Sequence of chain 2.A:
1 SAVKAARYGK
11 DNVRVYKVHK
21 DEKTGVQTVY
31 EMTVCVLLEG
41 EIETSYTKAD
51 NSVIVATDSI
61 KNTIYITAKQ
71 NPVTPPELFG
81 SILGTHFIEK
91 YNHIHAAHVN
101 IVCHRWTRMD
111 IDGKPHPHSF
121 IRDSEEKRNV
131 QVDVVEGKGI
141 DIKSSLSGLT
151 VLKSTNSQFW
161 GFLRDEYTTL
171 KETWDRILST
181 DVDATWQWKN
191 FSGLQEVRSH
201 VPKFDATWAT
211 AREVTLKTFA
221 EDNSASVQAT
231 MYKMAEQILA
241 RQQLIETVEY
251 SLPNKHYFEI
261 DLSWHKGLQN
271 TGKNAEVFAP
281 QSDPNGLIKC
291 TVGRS

Sequence of chain 1.A:
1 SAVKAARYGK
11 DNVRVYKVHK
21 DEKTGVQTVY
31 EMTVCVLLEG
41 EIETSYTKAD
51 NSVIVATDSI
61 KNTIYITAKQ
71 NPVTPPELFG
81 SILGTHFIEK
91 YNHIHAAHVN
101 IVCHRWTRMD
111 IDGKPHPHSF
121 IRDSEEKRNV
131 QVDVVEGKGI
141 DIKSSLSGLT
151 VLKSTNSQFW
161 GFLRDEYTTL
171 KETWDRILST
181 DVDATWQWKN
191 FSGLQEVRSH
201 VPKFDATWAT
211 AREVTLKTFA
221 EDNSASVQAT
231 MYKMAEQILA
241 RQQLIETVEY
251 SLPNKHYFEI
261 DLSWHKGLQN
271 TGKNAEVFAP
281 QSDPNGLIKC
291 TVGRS

A small-molecule ligand and the protein it binds are described below.
Small molecule (SMILES): O=c1[nH]c(=O)c2[nH]c(=O)[nH]c2[nH]1

Binding-site contacts:
Ligand atom C5 contacts residue PHE159 of chain 2.A at 3.3 Å (hydrophobic).
Ligand atom O11 contacts residue VAL227 of chain 2.A at 2.8 Å (h-bond).
Ligand atom N7 contacts residue ALA56 of chain 1.A at 3.6 Å.
Ligand atom N1 contacts residue CYN1 of chain 2.C at 3.3 Å (h-bond).
Ligand atom C6 contacts residue CYN1 of chain 2.C at 3.3 Å.
Ligand atom N1 contacts residue PHE159 of chain 2.A at 3.6 Å.
Ligand atom N3 contacts residue ASN254 of chain 2.A at 3.5 Å (h-bond).
Ligand atom O11 contacts residue ARG176 of chain 2.A at 3.0 Å (salt-bridge).
Ligand atom O24 contacts residue ASP58 of chain 1.A at 2.8 Å (salt-bridge).
Ligand atom O13 contacts residue THR57 of chain 1.A at 3.8 Å.
Ligand atom O13 contacts residue ILE54 of chain 1.A at 3.6 Å.
Ligand atom C2 contacts residue PHE159 of chain 2.A at 3.7 Å (hydrophobic).
Ligand atom C6 contacts residue PHE159 of chain 2.A at 3.5 Å (hydrophobic).
Ligand atom C2 contacts residue ARG176 of chain 2.A at 3.6 Å.
Ligand atom C2 contacts residue GLN228 of chain 2.A at 3.8 Å.
Ligand atom O24 contacts residue LEU170 of chain 2.A at 3.5 Å.
Ligand atom C8 contacts residue THR57 of chain 1.A at 3.2 Å.
Ligand atom O13 contacts residue GLN228 of chain 2.A at 2.8 Å (h-bond).
Ligand atom O13 contacts residue TYR8 of chain 1.A at 3.7 Å.
Ligand atom N3 contacts residue ARG176 of chain 2.A at 2.9 Å (salt-bridge).
Ligand atom N7 contacts residue CYN1 of chain 2.C at 3.5 Å.
Ligand atom C6 contacts residue GLN228 of chain 2.A at 3.6 Å.
Ligand atom C5 contacts residue CYN1 of chain 2.C at 3.2 Å.
Ligand atom N7 contacts residue THR57 of chain 1.A at 2.7 Å (h-bond).
Ligand atom C4 contacts residue PHE159 of chain 2.A at 3.3 Å (hydrophobic).
Ligand atom O11 contacts residue SER226 of chain 2.A at 3.4 Å.
Ligand atom N9 contacts residue CYN1 of chain 2.C at 3.7 Å.
Ligand atom C8 contacts residue PHE159 of chain 2.A at 3.5 Å (hydrophobic).
Ligand atom N3 contacts residue CYN1 of chain 2.C at 3.2 Å (h-bond).
Ligand atom O24 contacts residue THR57 of chain 1.A at 3.1 Å (h-bond).
Ligand atom N1 contacts residue GLN228 of chain 2.A at 2.9 Å (h-bond).
Ligand atom N3 contacts residue PHE159 of chain 2.A at 3.7 Å.
Ligand atom C4 contacts residue CYN1 of chain 2.C at 3.2 Å.
Ligand atom C4 contacts residue ARG176 of chain 2.A at 3.8 Å.
Ligand atom O24 contacts residue ALA56 of chain 1.A at 3.5 Å.
Ligand atom O11 contacts residue GLN228 of chain 2.A at 3.6 Å.
Ligand atom N7 contacts residue PHE159 of chain 2.A at 3.6 Å.
Ligand atom N9 contacts residue PHE159 of chain 2.A at 3.4 Å.
Ligand atom C8 contacts residue CYN1 of chain 2.C at 3.7 Å.
Ligand atom C2 contacts residue CYN1 of chain 2.C at 3.3 Å.